Binding-site contacts:
Ligand atom C2 contacts residue OLC1 of chain 1.Q at 3.9 Å.
Ligand atom C24 contacts residue LEU197 of chain 1.A at 3.8 Å (hydrophobic).
Ligand atom C21 contacts residue OLC1 of chain 1.Q at 4.1 Å.
Ligand atom O1 contacts residue CYS365 of chain 1.A at 3.7 Å.
Ligand atom C10 contacts residue PHE361 of chain 1.A at 4.5 Å (hydrophobic).
Ligand atom C5 contacts residue PHE361 of chain 1.A at 3.6 Å (hydrophobic).
Ligand atom C11 contacts residue OLC1 of chain 1.Q at 4.2 Å.
Ligand atom C21 contacts residue PHE192 of chain 1.A at 3.5 Å (hydrophobic).
Ligand atom C2 contacts residue PHE364 of chain 1.A at 3.5 Å (hydrophobic).
Ligand atom C11 contacts residue PHE364 of chain 1.A at 3.8 Å (hydrophobic).
Ligand atom O1 contacts residue PHE364 of chain 1.A at 4.3 Å.
Ligand atom C23 contacts residue LEU197 of chain 1.A at 4.0 Å (hydrophobic).
Ligand atom C10 contacts residue PHE364 of chain 1.A at 4.5 Å (hydrophobic).
Ligand atom C12 contacts residue CYS360 of chain 1.A at 4.4 Å (hydrophobic).
Ligand atom O1 contacts residue OLC1 of chain 1.Q at 4.3 Å.
Ligand atom C19 contacts residue PHE364 of chain 1.A at 3.9 Å (hydrophobic).
Ligand atom C21 contacts residue LEU197 of chain 1.A at 4.3 Å (hydrophobic).
Ligand atom C6 contacts residue PHE361 of chain 1.A at 3.4 Å (hydrophobic).
Ligand atom C19 contacts residue CYS360 of chain 1.A at 3.3 Å (hydrophobic).
Ligand atom C21 contacts residue PHE193 of chain 1.A at 4.0 Å (hydrophobic).
Ligand atom C1 contacts residue PHE364 of chain 1.A at 3.7 Å (hydrophobic).
Ligand atom C23 contacts residue PHE192 of chain 1.A at 4.1 Å (hydrophobic).
Ligand atom C1 contacts residue OLC1 of chain 1.Q at 3.9 Å.
Ligand atom C19 contacts residue PHE361 of chain 1.A at 3.7 Å (hydrophobic).
Ligand atom C18 contacts residue CYS360 of chain 1.A at 3.8 Å (hydrophobic).
Ligand atom C18 contacts residue ILE357 of chain 1.A at 3.7 Å (hydrophobic).
Ligand atom C26 contacts residue LEU197 of chain 1.A at 4.4 Å (hydrophobic).
Ligand atom C27 contacts residue LEU353 of chain 1.A at 3.9 Å (hydrophobic).
Ligand atom C4 contacts residue PHE361 of chain 1.A at 3.5 Å (hydrophobic).
Ligand atom C7 contacts residue PHE361 of chain 1.A at 3.9 Å (hydrophobic).
Ligand atom C12 contacts residue OLC1 of chain 1.Q at 3.8 Å.
Ligand atom C11 contacts residue CYS360 of chain 1.A at 3.9 Å (hydrophobic).
Ligand atom C8 contacts residue PHE361 of chain 1.A at 4.2 Å (hydrophobic).

Sequence of chain 1.A:
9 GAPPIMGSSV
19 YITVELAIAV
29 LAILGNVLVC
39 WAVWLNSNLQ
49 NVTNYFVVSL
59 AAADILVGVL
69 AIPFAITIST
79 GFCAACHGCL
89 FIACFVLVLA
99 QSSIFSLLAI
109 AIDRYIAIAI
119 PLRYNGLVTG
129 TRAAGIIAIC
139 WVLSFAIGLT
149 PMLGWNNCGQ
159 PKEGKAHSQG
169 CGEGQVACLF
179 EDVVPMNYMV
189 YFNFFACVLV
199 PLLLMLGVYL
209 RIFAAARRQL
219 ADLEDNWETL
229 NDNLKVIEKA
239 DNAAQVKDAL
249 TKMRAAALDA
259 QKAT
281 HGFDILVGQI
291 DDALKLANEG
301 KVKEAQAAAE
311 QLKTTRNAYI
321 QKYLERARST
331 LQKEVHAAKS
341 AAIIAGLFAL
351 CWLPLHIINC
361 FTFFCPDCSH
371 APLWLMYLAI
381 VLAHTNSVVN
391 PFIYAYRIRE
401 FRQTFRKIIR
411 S

This small molecule binds to this protein.
Small molecule (SMILES): CC(C)CCC[C@@H](C)[C@H]1CC[C@H]2[C@@H]3CC=C4C[C@@H](O)CC[C@]4(C)[C@H]3CC[C@]12C